A small-molecule ligand and the protein it binds are described below.
Small molecule (SMILES): CC(=O)N[C@H]1[C@H](O[C@H]2[C@H](O)[C@@H](NC(C)=O)CO[C@@H]2CO)O[C@H](CO)[C@@H](O)[C@@H]1O

Sequence of chain 1.C:
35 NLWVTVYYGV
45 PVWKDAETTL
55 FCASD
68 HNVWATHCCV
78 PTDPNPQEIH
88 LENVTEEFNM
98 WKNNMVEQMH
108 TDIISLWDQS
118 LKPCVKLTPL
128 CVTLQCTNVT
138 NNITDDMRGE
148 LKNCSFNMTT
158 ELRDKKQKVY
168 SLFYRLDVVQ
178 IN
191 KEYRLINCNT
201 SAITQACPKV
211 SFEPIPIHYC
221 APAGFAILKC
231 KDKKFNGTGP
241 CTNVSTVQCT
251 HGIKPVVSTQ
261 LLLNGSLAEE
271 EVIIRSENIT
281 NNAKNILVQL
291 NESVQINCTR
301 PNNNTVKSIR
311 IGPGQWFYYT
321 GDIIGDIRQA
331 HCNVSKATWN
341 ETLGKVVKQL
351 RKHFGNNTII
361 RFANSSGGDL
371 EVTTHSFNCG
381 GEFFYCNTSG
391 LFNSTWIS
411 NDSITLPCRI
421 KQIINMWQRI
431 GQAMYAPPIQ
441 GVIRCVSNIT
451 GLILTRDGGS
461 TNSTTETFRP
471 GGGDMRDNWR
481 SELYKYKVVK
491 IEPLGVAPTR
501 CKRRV

Binding-site contacts:
Ligand atom C6 contacts residue SER293 of chain 1.C at 4.2 Å.
Ligand atom C8 contacts residue ASN448 of chain 1.C at 4.0 Å.
Ligand atom C1 contacts residue ASN448 of chain 1.C at 1.5 Å.
Ligand atom N2 contacts residue ASN448 of chain 1.C at 2.9 Å (h-bond).
Ligand atom C8 contacts residue NAG1 of chain 1.O at 3.5 Å.
Ligand atom O7 contacts residue ASN448 of chain 1.C at 3.7 Å.
Ligand atom O6 contacts residue SER293 of chain 1.C at 3.6 Å.
Ligand atom C8 contacts residue ASN264 of chain 1.C at 3.6 Å.
Ligand atom O5 contacts residue SER293 of chain 1.C at 3.1 Å (h-bond).
Ligand atom C7 contacts residue ASN264 of chain 1.C at 4.4 Å.
Ligand atom C2 contacts residue ASN448 of chain 1.C at 2.5 Å.
Ligand atom C5 contacts residue SER293 of chain 1.C at 4.3 Å.
Ligand atom O5 contacts residue ASN448 of chain 1.C at 2.4 Å (h-bond).
Ligand atom C7 contacts residue ASN448 of chain 1.C at 3.5 Å.
Ligand atom C3 contacts residue ASN448 of chain 1.C at 3.9 Å.
Ligand atom C1 contacts residue SER293 of chain 1.C at 3.9 Å.
Ligand atom C4 contacts residue ASN448 of chain 1.C at 4.3 Å.
Ligand atom C5 contacts residue ASN448 of chain 1.C at 3.8 Å.